The protein below binds the small molecule below.
Small molecule (SMILES): CC(=O)Nc1cc(S(=O)(=O)O)cc2cc(S(=O)(=O)O)cc(O)c12

Sequence of chain 2.A:
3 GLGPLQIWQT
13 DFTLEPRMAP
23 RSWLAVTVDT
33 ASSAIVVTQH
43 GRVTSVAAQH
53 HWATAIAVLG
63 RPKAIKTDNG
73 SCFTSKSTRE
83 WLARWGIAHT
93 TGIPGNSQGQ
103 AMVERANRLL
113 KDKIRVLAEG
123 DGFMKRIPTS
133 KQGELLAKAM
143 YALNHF

Sequence of chain 1.A:
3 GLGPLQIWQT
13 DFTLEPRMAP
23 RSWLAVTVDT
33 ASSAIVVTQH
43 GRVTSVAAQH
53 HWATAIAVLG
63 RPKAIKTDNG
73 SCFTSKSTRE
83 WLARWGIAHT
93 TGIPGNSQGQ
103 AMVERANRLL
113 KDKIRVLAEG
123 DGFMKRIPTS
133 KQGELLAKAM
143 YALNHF

Binding-site contacts:
Ligand atom O13 contacts residue GLY101 of chain 2.A at 2.7 Å (h-bond).
Ligand atom C7 contacts residue Y31 of chain 2.B at 3.5 Å.
Ligand atom C3 contacts residue ILE95 of chain 2.A at 3.6 Å (hydrophobic).
Ligand atom C3 contacts residue LYS68 of chain 2.A at 3.7 Å.
Ligand atom C2 contacts residue LYS68 of chain 2.A at 2.6 Å.
Ligand atom O13 contacts residue Y31 of chain 2.B at 3.6 Å.
Ligand atom C2 contacts residue ILE95 of chain 2.A at 3.7 Å (hydrophobic).
Ligand atom O20 contacts residue ALA103 of chain 1.A at 3.7 Å.
Ligand atom C18 contacts residue ILE9 of chain 1.A at 3.9 Å (hydrophobic).
Ligand atom N15 contacts residue Y31 of chain 2.B at 3.0 Å (h-bond).
Ligand atom C5 contacts residue ILE95 of chain 2.A at 3.7 Å (hydrophobic).
Ligand atom O12 contacts residue GLN102 of chain 2.A at 3.4 Å.
Ligand atom O21 contacts residue ALA103 of chain 1.A at 3.8 Å.
Ligand atom O14 contacts residue SER99 of chain 2.A at 3.2 Å.
Ligand atom O23 contacts residue Y31 of chain 2.B at 3.3 Å.
Ligand atom C6 contacts residue Y31 of chain 2.B at 3.7 Å.
Ligand atom O14 contacts residue ILE95 of chain 2.A at 3.1 Å.
Ligand atom O22 contacts residue ALA103 of chain 1.A at 3.5 Å (h-bond).
Ligand atom O22 contacts residue MET104 of chain 1.A at 3.1 Å (h-bond).
Ligand atom O17 contacts residue GLN11 of chain 1.A at 3.0 Å (h-bond).
Ligand atom C6 contacts residue ILE95 of chain 2.A at 3.9 Å (hydrophobic).
Ligand atom C3 contacts residue Y31 of chain 2.B at 3.7 Å.
Ligand atom O17 contacts residue LYS68 of chain 1.A at 3.4 Å (salt-bridge).
Ligand atom O21 contacts residue Y31 of chain 2.B at 3.4 Å.
Ligand atom O13 contacts residue GLN102 of chain 2.A at 3.8 Å.
Ligand atom C8 contacts residue Y31 of chain 2.B at 3.7 Å.
Ligand atom C16 contacts residue Y31 of chain 2.B at 3.3 Å.
Ligand atom O17 contacts residue Y31 of chain 2.B at 3.6 Å.
Ligand atom O12 contacts residue LYS68 of chain 2.A at 3.5 Å (salt-bridge).
Ligand atom C1 contacts residue LYS68 of chain 2.A at 3.1 Å.
Ligand atom O12 contacts residue GLY101 of chain 2.A at 3.8 Å.
Ligand atom C18 contacts residue Y31 of chain 2.B at 3.5 Å.
Ligand atom C8 contacts residue GLN11 of chain 1.A at 3.7 Å.
Ligand atom S11 contacts residue GLY101 of chain 2.A at 3.9 Å.
Ligand atom O22 contacts residue GLN11 of chain 1.A at 2.8 Å (h-bond).
Ligand atom C1 contacts residue Y31 of chain 2.B at 3.9 Å.
Ligand atom O23 contacts residue LYS68 of chain 2.A at 2.8 Å (salt-bridge).
Ligand atom C4 contacts residue ILE95 of chain 2.A at 3.6 Å (hydrophobic).
Ligand atom C4 contacts residue Y31 of chain 2.B at 3.4 Å.
Ligand atom O20 contacts residue MET104 of chain 1.A at 3.8 Å.